Sequence of chain 1.P:
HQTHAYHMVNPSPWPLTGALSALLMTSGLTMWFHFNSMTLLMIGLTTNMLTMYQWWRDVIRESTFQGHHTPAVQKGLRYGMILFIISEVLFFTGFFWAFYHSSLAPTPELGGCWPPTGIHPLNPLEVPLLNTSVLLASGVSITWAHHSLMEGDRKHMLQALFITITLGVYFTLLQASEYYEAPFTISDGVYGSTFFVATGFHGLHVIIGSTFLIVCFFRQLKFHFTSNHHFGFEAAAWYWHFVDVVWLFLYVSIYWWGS

Sequence of chain 1.W:
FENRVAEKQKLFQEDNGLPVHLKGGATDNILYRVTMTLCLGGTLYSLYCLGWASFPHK

Binding-site contacts:
Ligand atom O7 contacts residue GLN159 of chain 1.P at 4.4 Å.
Ligand atom C5 contacts residue PHE162 of chain 1.P at 3.7 Å (hydrophobic).
Ligand atom C3 contacts residue PHE162 of chain 1.P at 4.3 Å (hydrophobic).
Ligand atom C19 contacts residue PHE217 of chain 1.P at 3.6 Å (hydrophobic).
Ligand atom O25 contacts residue PHE1 of chain 1.W at 3.2 Å (h-bond).
Ligand atom C21 contacts residue PHE1 of chain 1.W at 3.5 Å (hydrophobic).
Ligand atom C23 contacts residue ARG154 of chain 1.P at 3.5 Å.
Ligand atom C18 contacts residue PHE217 of chain 1.P at 4.5 Å (hydrophobic).
Ligand atom C15 contacts residue LYS155 of chain 1.P at 4.3 Å.
Ligand atom C19 contacts residue PHE162 of chain 1.P at 3.5 Å (hydrophobic).
Ligand atom C6 contacts residue LEU158 of chain 1.P at 4.3 Å (hydrophobic).
Ligand atom C7 contacts residue LEU158 of chain 1.P at 4.5 Å (hydrophobic).
Ligand atom C10 contacts residue PHE162 of chain 1.P at 4.3 Å (hydrophobic).
Ligand atom C6 contacts residue PHE162 of chain 1.P at 3.7 Å (hydrophobic).
Ligand atom C18 contacts residue LEU158 of chain 1.P at 4.0 Å (hydrophobic).
Ligand atom C15 contacts residue LEU158 of chain 1.P at 4.1 Å (hydrophobic).
Ligand atom O25 contacts residue ARG154 of chain 1.P at 3.2 Å (salt-bridge).
Ligand atom O26 contacts residue PHE1 of chain 1.W at 4.4 Å.
Ligand atom C6 contacts residue GLN159 of chain 1.P at 4.0 Å.
Ligand atom C16 contacts residue LEU158 of chain 1.P at 4.1 Å (hydrophobic).
Ligand atom C24 contacts residue ARG154 of chain 1.P at 3.0 Å.
Ligand atom C1 contacts residue PHE162 of chain 1.P at 4.3 Å (hydrophobic).
Ligand atom C7 contacts residue GLN159 of chain 1.P at 4.1 Å.
Ligand atom C18 contacts residue LEU221 of chain 1.P at 3.5 Å (hydrophobic).
Ligand atom C23 contacts residue LEU158 of chain 1.P at 4.2 Å (hydrophobic).
Ligand atom O26 contacts residue ARG154 of chain 1.P at 3.0 Å (salt-bridge).
Ligand atom C24 contacts residue PHE1 of chain 1.W at 4.3 Å (hydrophobic).

The protein below binds the small molecule below.
Small molecule (SMILES): C[C@H](CCC(=O)O)[C@H]1CC[C@H]2[C@@H]3[C@H](O)C[C@@H]4C[C@H](O)CC[C@]4(C)[C@H]3C[C@H](O)[C@]12C